Sequence of chain 1.A:
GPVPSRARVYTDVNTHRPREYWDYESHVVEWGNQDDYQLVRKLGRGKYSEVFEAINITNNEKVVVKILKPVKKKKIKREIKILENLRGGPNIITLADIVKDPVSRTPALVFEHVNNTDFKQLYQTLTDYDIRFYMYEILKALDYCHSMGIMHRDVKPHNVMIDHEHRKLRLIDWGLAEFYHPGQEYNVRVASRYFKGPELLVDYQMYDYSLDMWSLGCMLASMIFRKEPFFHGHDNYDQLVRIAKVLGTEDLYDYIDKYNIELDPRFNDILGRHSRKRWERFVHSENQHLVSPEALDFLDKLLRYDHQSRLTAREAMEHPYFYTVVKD

This small molecule binds to this protein.
Small molecule (SMILES): Cc1cc(O)c2c(c1)C(=O)c1cc(O)cc(O)c1C2=O

Binding-site contacts:
Ligand atom O3 contacts residue GLU81 of chain 1.A at 3.9 Å.
Ligand atom O6 contacts residue VAL53 of chain 1.A at 3.6 Å.
Ligand atom C7 contacts residue VAL53 of chain 1.A at 3.6 Å (hydrophobic).
Ligand atom O17 contacts residue VAL116 of chain 1.A at 3.5 Å.
Ligand atom C1 contacts residue ILE174 of chain 1.A at 3.8 Å (hydrophobic).
Ligand atom C6 contacts residue ILE174 of chain 1.A at 3.7 Å (hydrophobic).
Ligand atom C3 contacts residue ILE174 of chain 1.A at 4.0 Å (hydrophobic).
Ligand atom C3 contacts residue PHE113 of chain 1.A at 3.9 Å (hydrophobic).
Ligand atom O1 contacts residue PHE113 of chain 1.A at 3.7 Å.
Ligand atom C19 contacts residue VAL66 of chain 1.A at 3.8 Å (hydrophobic).
Ligand atom C2 contacts residue PHE113 of chain 1.A at 3.4 Å (hydrophobic).
Ligand atom C6 contacts residue VAL53 of chain 1.A at 3.8 Å (hydrophobic).
Ligand atom O17 contacts residue VAL66 of chain 1.A at 3.9 Å.
Ligand atom C1 contacts residue PHE113 of chain 1.A at 3.9 Å (hydrophobic).
Ligand atom C3 contacts residue LYS68 of chain 1.A at 3.7 Å.
Ligand atom O19 contacts residue VAL116 of chain 1.A at 3.6 Å.
Ligand atom O1 contacts residue ILE95 of chain 1.A at 3.6 Å.
Ligand atom C18 contacts residue VAL53 of chain 1.A at 3.7 Å (hydrophobic).
Ligand atom C2 contacts residue ILE174 of chain 1.A at 3.9 Å (hydrophobic).
Ligand atom C19 contacts residue ILE174 of chain 1.A at 4.1 Å (hydrophobic).
Ligand atom C8 contacts residue VAL53 of chain 1.A at 3.9 Å (hydrophobic).
Ligand atom O19 contacts residue VAL66 of chain 1.A at 3.5 Å.
Ligand atom C5 contacts residue ILE174 of chain 1.A at 3.6 Å (hydrophobic).
Ligand atom C3 contacts residue ASP175 of chain 1.A at 3.5 Å.
Ligand atom C4 contacts residue ASP175 of chain 1.A at 3.8 Å.
Ligand atom C4 contacts residue LYS68 of chain 1.A at 3.7 Å.
Ligand atom C9 contacts residue ASN118 of chain 1.A at 3.9 Å.
Ligand atom C16 contacts residue MET163 of chain 1.A at 3.6 Å (hydrophobic).
Ligand atom O17 contacts residue MET163 of chain 1.A at 3.3 Å.
Ligand atom O3 contacts residue PHE113 of chain 1.A at 3.7 Å.
Ligand atom C17 contacts residue MET163 of chain 1.A at 3.5 Å (hydrophobic).
Ligand atom O3 contacts residue ASP175 of chain 1.A at 3.1 Å (salt-bridge).
Ligand atom C16 contacts residue LEU45 of chain 1.A at 4.0 Å (hydrophobic).
Ligand atom O1 contacts residue ILE174 of chain 1.A at 3.9 Å.
Ligand atom C16 contacts residue ASN118 of chain 1.A at 3.3 Å.
Ligand atom C7 contacts residue ILE174 of chain 1.A at 4.0 Å (hydrophobic).
Ligand atom O3 contacts residue LYS68 of chain 1.A at 2.8 Å (salt-bridge).
Ligand atom C10 contacts residue ASN118 of chain 1.A at 3.5 Å.
Ligand atom O1 contacts residue VAL66 of chain 1.A at 4.1 Å.
Ligand atom C20 contacts residue ILE174 of chain 1.A at 3.8 Å (hydrophobic).